Binding-site contacts:
Ligand atom CAD contacts residue GOL1 of chain 2.J at 3.7 Å.
Ligand atom CAC contacts residue THR312 of chain 2.A at 2.3 Å.
Ligand atom CAB contacts residue SER309 of chain 2.A at 4.5 Å.
Ligand atom CAI contacts residue GOL1 of chain 2.J at 3.9 Å.
Ligand atom CAF contacts residue THR312 of chain 2.A at 3.2 Å.
Ligand atom CAB contacts residue GOL1 of chain 2.J at 3.4 Å.
Ligand atom CAE contacts residue THR312 of chain 2.A at 1.4 Å.
Ligand atom CAF contacts residue MET260 of chain 2.A at 4.0 Å (hydrophobic).
Ligand atom CAE contacts residue SER309 of chain 2.A at 2.7 Å.
Ligand atom CAA contacts residue ILE255 of chain 2.A at 3.6 Å (hydrophobic).
Ligand atom CAG contacts residue ILE255 of chain 2.A at 3.7 Å (hydrophobic).
Ligand atom CAG contacts residue SER309 of chain 2.A at 4.3 Å.
Ligand atom CAG contacts residue GOL1 of chain 2.J at 3.9 Å.
Ligand atom CAG contacts residue THR312 of chain 2.A at 3.5 Å.
Ligand atom CAH contacts residue THR312 of chain 2.A at 2.7 Å.
Ligand atom CAA contacts residue MET260 of chain 2.A at 3.5 Å (hydrophobic).
Ligand atom CAC contacts residue SER309 of chain 2.A at 3.1 Å.
Ligand atom CAH contacts residue SER309 of chain 2.A at 3.0 Å.
Ligand atom CAI contacts residue THR312 of chain 2.A at 3.9 Å.
Ligand atom CAH contacts residue VAL308 of chain 2.A at 3.7 Å (hydrophobic).

Sequence of chain 2.A:
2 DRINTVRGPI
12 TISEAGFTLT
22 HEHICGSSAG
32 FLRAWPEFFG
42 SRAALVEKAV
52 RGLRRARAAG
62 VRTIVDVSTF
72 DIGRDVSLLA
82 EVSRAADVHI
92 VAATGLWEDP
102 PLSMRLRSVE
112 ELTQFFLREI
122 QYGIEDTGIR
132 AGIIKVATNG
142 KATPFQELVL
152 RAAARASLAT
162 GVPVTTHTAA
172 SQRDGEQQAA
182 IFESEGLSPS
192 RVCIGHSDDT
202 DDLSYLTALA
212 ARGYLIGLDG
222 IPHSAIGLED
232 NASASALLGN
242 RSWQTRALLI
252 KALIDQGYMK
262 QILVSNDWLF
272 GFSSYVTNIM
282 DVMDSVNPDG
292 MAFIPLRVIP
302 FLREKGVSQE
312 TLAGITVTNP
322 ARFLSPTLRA

This small molecule binds to this protein.
Small molecule (SMILES): CCC1(C)CCCCC1